This protein binds this small molecule.
Small molecule (SMILES): N[C@@H](Cc1ccccc1)C(=O)NCC=O

Sequence of chain 1.OA:
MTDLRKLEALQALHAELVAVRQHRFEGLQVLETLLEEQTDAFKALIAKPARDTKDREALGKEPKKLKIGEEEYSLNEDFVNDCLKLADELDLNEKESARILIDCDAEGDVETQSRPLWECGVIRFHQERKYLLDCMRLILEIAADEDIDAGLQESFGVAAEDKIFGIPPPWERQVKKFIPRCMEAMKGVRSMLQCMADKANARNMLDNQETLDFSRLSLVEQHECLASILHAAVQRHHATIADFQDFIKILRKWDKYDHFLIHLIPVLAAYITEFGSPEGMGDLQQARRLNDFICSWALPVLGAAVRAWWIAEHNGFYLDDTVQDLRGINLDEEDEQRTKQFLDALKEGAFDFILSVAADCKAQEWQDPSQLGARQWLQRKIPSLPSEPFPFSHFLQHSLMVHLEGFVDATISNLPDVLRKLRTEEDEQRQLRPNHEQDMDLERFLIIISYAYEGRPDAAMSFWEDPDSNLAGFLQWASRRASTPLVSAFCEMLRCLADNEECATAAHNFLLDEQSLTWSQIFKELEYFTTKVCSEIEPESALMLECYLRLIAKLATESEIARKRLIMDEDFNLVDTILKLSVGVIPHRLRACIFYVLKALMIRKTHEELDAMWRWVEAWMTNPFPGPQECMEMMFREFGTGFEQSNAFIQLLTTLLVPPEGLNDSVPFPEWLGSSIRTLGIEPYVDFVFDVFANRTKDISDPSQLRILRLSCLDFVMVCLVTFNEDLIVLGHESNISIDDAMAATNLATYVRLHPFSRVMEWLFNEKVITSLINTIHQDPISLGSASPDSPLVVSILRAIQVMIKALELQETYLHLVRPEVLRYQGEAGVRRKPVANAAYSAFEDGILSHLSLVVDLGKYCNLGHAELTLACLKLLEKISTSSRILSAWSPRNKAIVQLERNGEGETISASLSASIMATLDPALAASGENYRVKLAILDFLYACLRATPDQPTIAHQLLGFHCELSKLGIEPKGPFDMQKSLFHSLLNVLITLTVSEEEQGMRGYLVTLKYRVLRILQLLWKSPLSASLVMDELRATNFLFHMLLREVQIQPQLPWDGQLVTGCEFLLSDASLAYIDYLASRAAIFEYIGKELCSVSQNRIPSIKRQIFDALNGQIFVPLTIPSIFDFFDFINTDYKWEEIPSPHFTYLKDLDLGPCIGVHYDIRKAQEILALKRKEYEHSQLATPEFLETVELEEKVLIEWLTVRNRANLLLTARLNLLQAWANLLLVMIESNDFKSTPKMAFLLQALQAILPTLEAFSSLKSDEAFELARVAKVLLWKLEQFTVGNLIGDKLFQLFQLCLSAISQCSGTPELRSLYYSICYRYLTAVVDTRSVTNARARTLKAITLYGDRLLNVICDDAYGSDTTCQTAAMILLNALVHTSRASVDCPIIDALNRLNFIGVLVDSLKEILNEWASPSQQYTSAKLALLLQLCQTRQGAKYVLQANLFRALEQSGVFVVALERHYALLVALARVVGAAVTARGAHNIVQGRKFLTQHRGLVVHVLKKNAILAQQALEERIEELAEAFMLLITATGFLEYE

Binding-site contacts:
Ligand atom CZ contacts residue PHE496 of chain 1.OA at 3.9 Å (hydrophobic).
Ligand atom CD2 contacts residue PRO438 of chain 1.OA at 4.4 Å (hydrophobic).
Ligand atom CB contacts residue GLY495 of chain 1.OA at 3.9 Å.
Ligand atom CE1 contacts residue ILE434 of chain 1.OA at 3.9 Å (hydrophobic).
Ligand atom CD1 contacts residue ASN492 of chain 1.OA at 3.9 Å.
Ligand atom CB contacts residue PHE496 of chain 1.OA at 3.9 Å (hydrophobic).
Ligand atom N contacts residue ARG442 of chain 1.OA at 4.2 Å.
Ligand atom CB contacts residue ASN492 of chain 1.OA at 3.8 Å.
Ligand atom CE2 contacts residue ARG442 of chain 1.OA at 3.6 Å.
Ligand atom CG contacts residue PHE496 of chain 1.OA at 4.0 Å (hydrophobic).
Ligand atom CE1 contacts residue PHE496 of chain 1.OA at 3.6 Å (hydrophobic).
Ligand atom CZ contacts residue PRO438 of chain 1.OA at 3.4 Å (hydrophobic).
Ligand atom N contacts residue ASN492 of chain 1.OA at 3.3 Å (h-bond).
Ligand atom CG contacts residue ASN492 of chain 1.OA at 4.3 Å.
Ligand atom CD2 contacts residue ARG442 of chain 1.OA at 3.5 Å.
Ligand atom CA contacts residue ASN492 of chain 1.OA at 3.3 Å.
Ligand atom N contacts residue SER491 of chain 1.OA at 4.1 Å.
Ligand atom CD1 contacts residue ILE434 of chain 1.OA at 4.1 Å (hydrophobic).
Ligand atom O contacts residue ARG442 of chain 1.OA at 4.3 Å.
Ligand atom CG contacts residue GLY495 of chain 1.OA at 4.4 Å.
Ligand atom C contacts residue ARG442 of chain 1.OA at 4.4 Å.
Ligand atom CA contacts residue ARG442 of chain 1.OA at 3.6 Å.
Ligand atom O contacts residue PRO438 of chain 1.OA at 4.0 Å.
Ligand atom CD1 contacts residue PHE496 of chain 1.OA at 3.7 Å (hydrophobic).
Ligand atom CD1 contacts residue PRO438 of chain 1.OA at 4.4 Å (hydrophobic).
Ligand atom CE1 contacts residue PRO438 of chain 1.OA at 3.8 Å (hydrophobic).
Ligand atom O contacts residue ASN492 of chain 1.OA at 4.2 Å.
Ligand atom CE2 contacts residue PRO438 of chain 1.OA at 3.7 Å (hydrophobic).
Ligand atom C contacts residue ASN492 of chain 1.OA at 4.0 Å.